A protein and the small-molecule ligand that binds it are described below.
Small molecule (SMILES): COc1ccc2c3c1O[C@H]1C[C@@H](O)C=C[C@@]31CCN(C)C2

Binding-site contacts:
Ligand atom C2 contacts residue TRP84 of chain 2.A at 3.5 Å (hydrophobic).
Ligand atom C9 contacts residue TYR121 of chain 2.A at 3.2 Å (hydrophobic).
Ligand atom O5 contacts residue HIS440 of chain 2.A at 3.3 Å.
Ligand atom O17 contacts residue PHE331 of chain 2.A at 3.4 Å.
Ligand atom O18 contacts residue GLY117 of chain 2.A at 3.6 Å.
Ligand atom O18 contacts residue SER200 of chain 2.A at 3.7 Å.
Ligand atom C7 contacts residue PHE331 of chain 2.A at 3.5 Å (hydrophobic).
Ligand atom C15 contacts residue TYR121 of chain 2.A at 3.7 Å (hydrophobic).
Ligand atom C11 contacts residue TRP84 of chain 2.A at 3.8 Å (hydrophobic).
Ligand atom C19 contacts residue ASP72 of chain 2.A at 3.6 Å.
Ligand atom C1 contacts residue GLY118 of chain 2.A at 3.7 Å.
Ligand atom C6 contacts residue GLY119 of chain 2.A at 3.9 Å.
Ligand atom C8 contacts residue TYR121 of chain 2.A at 3.3 Å (hydrophobic).
Ligand atom C3 contacts residue TYR130 of chain 2.A at 4.1 Å (hydrophobic).
Ligand atom C3 contacts residue GLU199 of chain 2.A at 3.3 Å.
Ligand atom C16 contacts residue PHE331 of chain 2.A at 3.7 Å (hydrophobic).
Ligand atom C16 contacts residue TRP233 of chain 2.A at 4.1 Å (hydrophobic).
Ligand atom C41 contacts residue HIS440 of chain 2.A at 3.8 Å.
Ligand atom C2 contacts residue GLY117 of chain 2.A at 4.0 Å.
Ligand atom C16 contacts residue SER200 of chain 2.A at 3.4 Å.
Ligand atom O17 contacts residue SER200 of chain 2.A at 3.0 Å (h-bond).
Ligand atom C4 contacts residue TRP84 of chain 2.A at 3.7 Å (hydrophobic).
Ligand atom C4 contacts residue GLU199 of chain 2.A at 3.5 Å.
Ligand atom C3 contacts residue TRP84 of chain 2.A at 3.5 Å (hydrophobic).
Ligand atom C6 contacts residue PHE331 of chain 2.A at 3.5 Å (hydrophobic).
Ligand atom C6 contacts residue SER200 of chain 2.A at 4.1 Å.
Ligand atom C2 contacts residue GLY118 of chain 2.A at 3.7 Å.
Ligand atom C1 contacts residue TRP84 of chain 2.A at 4.0 Å (hydrophobic).
Ligand atom O18 contacts residue GLY118 of chain 2.A at 3.4 Å (h-bond).
Ligand atom C16 contacts residue PHE290 of chain 2.A at 3.5 Å (hydrophobic).
Ligand atom C12 contacts residue PHE330 of chain 2.A at 4.0 Å (hydrophobic).
Ligand atom C4 contacts residue GLY441 of chain 2.A at 4.1 Å.
Ligand atom O17 contacts residue HIS440 of chain 2.A at 3.7 Å.
Ligand atom C16 contacts residue PHE288 of chain 2.A at 3.2 Å (hydrophobic).
Ligand atom C7 contacts residue GLY119 of chain 2.A at 3.8 Å.
Ligand atom O18 contacts residue GLU199 of chain 2.A at 2.7 Å (salt-bridge).
Ligand atom O5 contacts residue SER200 of chain 2.A at 3.9 Å.
Ligand atom C13 contacts residue PHE331 of chain 2.A at 4.0 Å (hydrophobic).
Ligand atom C7 contacts residue PHE290 of chain 2.A at 3.6 Å (hydrophobic).
Ligand atom C12 contacts residue TRP84 of chain 2.A at 4.0 Å (hydrophobic).

Sequence of chain 2.A:
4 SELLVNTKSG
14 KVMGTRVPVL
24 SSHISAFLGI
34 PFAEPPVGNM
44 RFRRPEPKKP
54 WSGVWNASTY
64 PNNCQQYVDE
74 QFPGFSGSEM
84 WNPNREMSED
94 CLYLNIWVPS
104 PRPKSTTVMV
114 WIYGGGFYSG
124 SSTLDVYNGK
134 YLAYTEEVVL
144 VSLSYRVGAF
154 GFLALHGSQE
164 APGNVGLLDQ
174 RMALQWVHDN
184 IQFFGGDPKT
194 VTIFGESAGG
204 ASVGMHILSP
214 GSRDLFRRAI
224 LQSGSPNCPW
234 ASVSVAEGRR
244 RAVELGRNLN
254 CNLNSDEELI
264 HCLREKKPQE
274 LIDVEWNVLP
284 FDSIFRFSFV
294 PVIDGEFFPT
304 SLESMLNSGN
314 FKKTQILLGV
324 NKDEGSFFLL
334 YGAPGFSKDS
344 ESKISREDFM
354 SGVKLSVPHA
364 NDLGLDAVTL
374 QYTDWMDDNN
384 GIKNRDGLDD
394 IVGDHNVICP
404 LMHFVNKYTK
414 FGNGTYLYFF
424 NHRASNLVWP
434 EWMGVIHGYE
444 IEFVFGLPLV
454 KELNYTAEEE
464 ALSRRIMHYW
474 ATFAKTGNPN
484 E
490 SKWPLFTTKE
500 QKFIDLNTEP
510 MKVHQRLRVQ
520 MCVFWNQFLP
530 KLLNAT